Sequence of chain 1.C:
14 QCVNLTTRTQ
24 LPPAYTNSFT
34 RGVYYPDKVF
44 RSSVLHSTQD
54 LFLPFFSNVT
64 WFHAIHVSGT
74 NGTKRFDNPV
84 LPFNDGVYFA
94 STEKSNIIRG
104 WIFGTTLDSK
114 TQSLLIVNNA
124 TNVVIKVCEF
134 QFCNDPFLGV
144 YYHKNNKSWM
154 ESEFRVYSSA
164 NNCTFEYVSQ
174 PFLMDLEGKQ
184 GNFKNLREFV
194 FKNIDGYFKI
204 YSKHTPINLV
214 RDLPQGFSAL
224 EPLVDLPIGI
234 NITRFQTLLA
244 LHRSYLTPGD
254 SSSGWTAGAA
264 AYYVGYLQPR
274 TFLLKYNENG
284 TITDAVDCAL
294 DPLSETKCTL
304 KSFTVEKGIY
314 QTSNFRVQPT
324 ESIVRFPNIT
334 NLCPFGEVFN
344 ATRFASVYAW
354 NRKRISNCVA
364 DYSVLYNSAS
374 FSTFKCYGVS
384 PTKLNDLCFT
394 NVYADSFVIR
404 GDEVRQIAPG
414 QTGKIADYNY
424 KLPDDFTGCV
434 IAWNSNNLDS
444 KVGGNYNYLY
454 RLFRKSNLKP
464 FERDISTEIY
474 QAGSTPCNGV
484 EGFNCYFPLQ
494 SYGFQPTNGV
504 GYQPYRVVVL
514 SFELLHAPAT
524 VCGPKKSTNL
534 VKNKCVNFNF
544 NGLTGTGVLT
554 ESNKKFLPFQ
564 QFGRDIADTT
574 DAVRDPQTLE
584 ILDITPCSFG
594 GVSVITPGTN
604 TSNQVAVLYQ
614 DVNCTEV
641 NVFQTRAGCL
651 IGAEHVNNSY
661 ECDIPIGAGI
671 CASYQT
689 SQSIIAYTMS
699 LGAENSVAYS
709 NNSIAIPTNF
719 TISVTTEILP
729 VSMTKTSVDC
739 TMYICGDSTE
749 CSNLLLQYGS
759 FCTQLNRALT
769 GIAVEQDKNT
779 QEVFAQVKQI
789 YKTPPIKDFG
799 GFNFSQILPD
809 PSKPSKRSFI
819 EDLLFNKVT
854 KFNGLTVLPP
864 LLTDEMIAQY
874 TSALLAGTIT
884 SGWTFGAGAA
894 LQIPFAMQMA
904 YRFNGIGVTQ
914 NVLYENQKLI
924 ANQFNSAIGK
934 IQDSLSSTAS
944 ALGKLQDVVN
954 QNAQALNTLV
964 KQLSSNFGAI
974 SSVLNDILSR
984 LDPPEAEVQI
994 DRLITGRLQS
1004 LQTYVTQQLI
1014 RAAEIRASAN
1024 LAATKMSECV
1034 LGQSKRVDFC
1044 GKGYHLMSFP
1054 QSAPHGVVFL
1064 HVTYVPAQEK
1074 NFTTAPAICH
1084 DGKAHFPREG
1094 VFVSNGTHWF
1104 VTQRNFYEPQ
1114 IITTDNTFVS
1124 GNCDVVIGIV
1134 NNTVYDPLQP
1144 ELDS

Binding-site contacts:
Ligand atom C8 contacts residue PRO579 of chain 1.C at 4.5 Å (hydrophobic).
Ligand atom C7 contacts residue GLN580 of chain 1.C at 4.4 Å.
Ligand atom O5 contacts residue GLN580 of chain 1.C at 4.2 Å.
Ligand atom C1 contacts residue GLN580 of chain 1.C at 3.9 Å.
Ligand atom C7 contacts residue ASN331 of chain 1.C at 3.2 Å.
Ligand atom O3 contacts residue GLN580 of chain 1.C at 4.0 Å.
Ligand atom C2 contacts residue GLN580 of chain 1.C at 3.7 Å.
Ligand atom C5 contacts residue GLN580 of chain 1.C at 4.3 Å.
Ligand atom N2 contacts residue GLN580 of chain 1.C at 3.3 Å (h-bond).
Ligand atom C1 contacts residue ASN331 of chain 1.C at 1.4 Å.
Ligand atom C2 contacts residue ASN331 of chain 1.C at 2.5 Å.
Ligand atom C8 contacts residue ASN331 of chain 1.C at 4.3 Å.
Ligand atom C3 contacts residue ASN331 of chain 1.C at 3.8 Å.
Ligand atom N2 contacts residue ASN331 of chain 1.C at 2.9 Å (h-bond).
Ligand atom C5 contacts residue ASN331 of chain 1.C at 3.7 Å.
Ligand atom O5 contacts residue ASN331 of chain 1.C at 2.4 Å (h-bond).
Ligand atom C3 contacts residue GLN580 of chain 1.C at 3.4 Å.
Ligand atom C4 contacts residue ASN331 of chain 1.C at 4.2 Å.
Ligand atom O7 contacts residue ASN331 of chain 1.C at 3.2 Å (h-bond).

A small-molecule ligand and the protein it binds are described below.
Small molecule (SMILES): CC(=O)N[C@@H]1[C@@H](O)[C@H](O)[C@@H](CO)O[C@H]1O